A small-molecule ligand and the protein it binds are described below.
Small molecule (SMILES): CC(=O)N[C@H]1[C@H](O[C@H]2[C@H](O)[C@@H](NC(C)=O)CO[C@@H]2CO)O[C@H](CO)[C@@H](O[C@@H]2O[C@H](CO[C@H]3O[C@H](CO[C@H]4O[C@H](CO)[C@@H](O)[C@H](O)[C@@H]4O)[C@@H](O)[C@H](O)[C@@H]3O)[C@@H](O)[C@H](O[C@H]3O[C@H](CO)[C@@H](O)[C@H](O)[C@@H]3O[C@H]3O[C@H](CO)[C@@H](O)[C@H](O)[C@@H]3O[C@H]3O[C@H](CO)[C@@H](O)[C@H](O)[C@@H]3O)[C@@H]2O)[C@@H]1O

Sequence of chain 3.C:
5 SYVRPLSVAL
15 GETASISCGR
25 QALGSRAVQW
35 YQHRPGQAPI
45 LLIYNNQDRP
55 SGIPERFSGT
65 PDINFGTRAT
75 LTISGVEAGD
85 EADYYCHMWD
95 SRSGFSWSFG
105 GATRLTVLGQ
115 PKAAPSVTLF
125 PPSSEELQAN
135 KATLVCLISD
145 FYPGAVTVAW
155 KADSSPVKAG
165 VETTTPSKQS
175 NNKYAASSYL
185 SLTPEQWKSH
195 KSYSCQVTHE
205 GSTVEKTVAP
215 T

Binding-site contacts:
Ligand atom O5 contacts residue SER119 of chain 3.A at 4.2 Å.
Ligand atom C3 contacts residue ASN117 of chain 3.A at 3.8 Å.
Ligand atom O5 contacts residue ASN117 of chain 3.A at 2.4 Å (h-bond).
Ligand atom C6 contacts residue ARG24 of chain 3.C at 3.6 Å.
Ligand atom C5 contacts residue ASN117 of chain 3.A at 3.7 Å.
Ligand atom O7 contacts residue TYR134 of chain 3.A at 3.0 Å.
Ligand atom O7 contacts residue THR104 of chain 3.A at 3.2 Å.
Ligand atom C8 contacts residue ASN117 of chain 3.A at 4.4 Å.
Ligand atom O5 contacts residue GLN25 of chain 3.C at 3.9 Å.
Ligand atom C7 contacts residue THR104 of chain 3.A at 4.3 Å.
Ligand atom O5 contacts residue TYR134 of chain 3.A at 3.8 Å.
Ligand atom C2 contacts residue TYR134 of chain 3.A at 4.3 Å (hydrophobic).
Ligand atom C7 contacts residue TYR134 of chain 3.A at 4.0 Å (hydrophobic).
Ligand atom C2 contacts residue ASN117 of chain 3.A at 2.5 Å.
Ligand atom C5 contacts residue TYR134 of chain 3.A at 3.6 Å (hydrophobic).
Ligand atom O4 contacts residue TYR134 of chain 3.A at 4.2 Å.
Ligand atom O6 contacts residue GLN25 of chain 3.C at 2.9 Å (h-bond).
Ligand atom C6 contacts residue SER119 of chain 3.A at 3.3 Å.
Ligand atom O4 contacts residue ARG72 of chain 3.C at 3.3 Å (salt-bridge).
Ligand atom C7 contacts residue ASN117 of chain 3.A at 3.2 Å.
Ligand atom C1 contacts residue ASN117 of chain 3.A at 1.4 Å.
Ligand atom C6 contacts residue TYR134 of chain 3.A at 4.2 Å (hydrophobic).
Ligand atom C3 contacts residue TYR134 of chain 3.A at 3.9 Å (hydrophobic).
Ligand atom O7 contacts residue ASN117 of chain 3.A at 3.2 Å (h-bond).
Ligand atom C1 contacts residue TYR134 of chain 3.A at 3.5 Å (hydrophobic).
Ligand atom C5 contacts residue SER119 of chain 3.A at 4.1 Å.
Ligand atom C8 contacts residue LEU136 of chain 3.A at 4.3 Å (hydrophobic).
Ligand atom C6 contacts residue GLN25 of chain 3.C at 3.5 Å.
Ligand atom C8 contacts residue ASP289 of chain 3.A at 3.8 Å.
Ligand atom O6 contacts residue ARG24 of chain 3.C at 2.5 Å (salt-bridge).
Ligand atom O6 contacts residue GLY23 of chain 3.C at 3.0 Å.
Ligand atom C8 contacts residue TYR134 of chain 3.A at 4.4 Å (hydrophobic).
Ligand atom C4 contacts residue ASN117 of chain 3.A at 4.2 Å.
Ligand atom C8 contacts residue ARG96 of chain 3.C at 3.8 Å.
Ligand atom C8 contacts residue THR104 of chain 3.A at 4.5 Å.
Ligand atom N2 contacts residue ASN117 of chain 3.A at 2.9 Å (h-bond).
Ligand atom O6 contacts residue TYR134 of chain 3.A at 3.6 Å.
Ligand atom C4 contacts residue TYR134 of chain 3.A at 4.3 Å (hydrophobic).
Ligand atom O6 contacts residue SER119 of chain 3.A at 2.6 Å (h-bond).
Ligand atom C6 contacts residue GLY23 of chain 3.C at 3.8 Å.

Sequence of chain 3.A:
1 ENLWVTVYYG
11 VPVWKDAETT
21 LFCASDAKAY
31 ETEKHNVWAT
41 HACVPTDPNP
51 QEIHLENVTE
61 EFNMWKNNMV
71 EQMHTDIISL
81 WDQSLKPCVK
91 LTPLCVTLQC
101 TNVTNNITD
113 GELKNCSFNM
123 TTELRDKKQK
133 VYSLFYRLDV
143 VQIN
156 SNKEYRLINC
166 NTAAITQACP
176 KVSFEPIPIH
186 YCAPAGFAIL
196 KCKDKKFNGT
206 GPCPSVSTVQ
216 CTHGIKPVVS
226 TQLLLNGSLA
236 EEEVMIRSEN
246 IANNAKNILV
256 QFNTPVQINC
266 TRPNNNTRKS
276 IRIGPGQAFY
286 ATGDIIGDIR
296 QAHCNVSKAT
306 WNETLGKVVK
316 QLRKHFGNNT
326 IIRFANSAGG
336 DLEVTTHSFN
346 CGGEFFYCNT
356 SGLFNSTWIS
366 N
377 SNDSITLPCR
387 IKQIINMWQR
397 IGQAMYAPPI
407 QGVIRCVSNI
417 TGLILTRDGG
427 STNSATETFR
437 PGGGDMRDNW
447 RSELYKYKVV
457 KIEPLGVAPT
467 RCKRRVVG